Binding-site contacts:
Ligand atom C4 contacts residue ASN65 of chain 4.A at 4.2 Å.
Ligand atom C3 contacts residue PHE385 of chain 2.A at 4.4 Å (hydrophobic).
Ligand atom N2 contacts residue SER356 of chain 4.A at 3.7 Å.
Ligand atom C1 contacts residue ASN65 of chain 4.A at 1.4 Å.
Ligand atom C5 contacts residue ASN65 of chain 4.A at 3.6 Å.
Ligand atom N2 contacts residue ASN65 of chain 4.A at 2.8 Å (h-bond).
Ligand atom O7 contacts residue ASN65 of chain 4.A at 3.6 Å (h-bond).
Ligand atom C8 contacts residue SER356 of chain 4.A at 3.9 Å.
Ligand atom C7 contacts residue SER356 of chain 4.A at 4.0 Å.
Ligand atom C4 contacts residue PHE385 of chain 2.A at 4.4 Å (hydrophobic).
Ligand atom O5 contacts residue ASN65 of chain 4.A at 2.4 Å (h-bond).
Ligand atom O3 contacts residue PHE385 of chain 2.A at 4.0 Å.
Ligand atom C1 contacts residue SER356 of chain 4.A at 4.2 Å.
Ligand atom C7 contacts residue ASN65 of chain 4.A at 3.4 Å.
Ligand atom C2 contacts residue ASN65 of chain 4.A at 2.4 Å.
Ligand atom C8 contacts residue LYS388 of chain 4.A at 3.7 Å.
Ligand atom C8 contacts residue ASN65 of chain 4.A at 4.5 Å.
Ligand atom C3 contacts residue ASN65 of chain 4.A at 3.7 Å.

Sequence of chain 4.A:
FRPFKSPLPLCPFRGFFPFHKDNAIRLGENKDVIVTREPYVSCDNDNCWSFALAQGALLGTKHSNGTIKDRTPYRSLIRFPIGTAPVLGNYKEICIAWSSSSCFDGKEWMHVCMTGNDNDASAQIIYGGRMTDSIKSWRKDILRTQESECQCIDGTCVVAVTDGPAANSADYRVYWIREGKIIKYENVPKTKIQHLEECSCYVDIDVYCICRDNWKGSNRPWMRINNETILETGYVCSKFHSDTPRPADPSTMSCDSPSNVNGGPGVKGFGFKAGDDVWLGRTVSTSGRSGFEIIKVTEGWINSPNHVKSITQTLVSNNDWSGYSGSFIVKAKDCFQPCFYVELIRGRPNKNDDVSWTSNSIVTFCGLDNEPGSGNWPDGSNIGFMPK

The small molecule below binds the protein below.
Small molecule (SMILES): CC(=O)N[C@H]1[C@H](O[C@H]2[C@H](O)[C@@H](NC(C)=O)CO[C@@H]2CO[C@@H]2O[C@@H](C)[C@@H](O)[C@@H](O)[C@@H]2O)O[C@H](CO)[C@@H](O)[C@@H]1O

Sequence of chain 2.A:
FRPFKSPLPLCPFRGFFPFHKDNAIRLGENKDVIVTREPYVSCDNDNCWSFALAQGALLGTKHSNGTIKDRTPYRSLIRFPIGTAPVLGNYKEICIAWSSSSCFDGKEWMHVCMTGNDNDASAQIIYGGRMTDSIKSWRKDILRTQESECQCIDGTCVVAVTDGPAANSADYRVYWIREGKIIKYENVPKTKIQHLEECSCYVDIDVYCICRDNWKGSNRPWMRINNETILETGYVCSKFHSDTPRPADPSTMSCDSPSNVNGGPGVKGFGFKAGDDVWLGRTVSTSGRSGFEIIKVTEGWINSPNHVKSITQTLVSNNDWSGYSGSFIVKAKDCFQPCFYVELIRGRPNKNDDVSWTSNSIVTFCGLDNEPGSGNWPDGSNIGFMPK